Sequence of chain 1.A:
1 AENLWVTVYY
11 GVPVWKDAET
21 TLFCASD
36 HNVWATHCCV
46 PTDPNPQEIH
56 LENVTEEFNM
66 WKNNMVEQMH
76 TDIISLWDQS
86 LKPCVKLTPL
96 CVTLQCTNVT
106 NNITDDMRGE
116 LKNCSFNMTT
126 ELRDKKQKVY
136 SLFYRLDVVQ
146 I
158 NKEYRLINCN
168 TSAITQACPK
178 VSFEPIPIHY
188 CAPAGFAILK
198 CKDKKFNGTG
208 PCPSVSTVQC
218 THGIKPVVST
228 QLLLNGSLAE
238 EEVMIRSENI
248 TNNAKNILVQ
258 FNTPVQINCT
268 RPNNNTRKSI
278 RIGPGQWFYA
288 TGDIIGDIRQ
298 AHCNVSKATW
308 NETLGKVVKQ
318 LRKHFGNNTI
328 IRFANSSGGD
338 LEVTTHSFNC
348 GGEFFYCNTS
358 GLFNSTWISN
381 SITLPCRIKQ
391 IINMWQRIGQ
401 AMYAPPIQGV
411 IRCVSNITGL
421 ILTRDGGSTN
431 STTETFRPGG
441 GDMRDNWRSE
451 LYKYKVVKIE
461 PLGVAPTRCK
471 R

Sequence of chain 1.C:
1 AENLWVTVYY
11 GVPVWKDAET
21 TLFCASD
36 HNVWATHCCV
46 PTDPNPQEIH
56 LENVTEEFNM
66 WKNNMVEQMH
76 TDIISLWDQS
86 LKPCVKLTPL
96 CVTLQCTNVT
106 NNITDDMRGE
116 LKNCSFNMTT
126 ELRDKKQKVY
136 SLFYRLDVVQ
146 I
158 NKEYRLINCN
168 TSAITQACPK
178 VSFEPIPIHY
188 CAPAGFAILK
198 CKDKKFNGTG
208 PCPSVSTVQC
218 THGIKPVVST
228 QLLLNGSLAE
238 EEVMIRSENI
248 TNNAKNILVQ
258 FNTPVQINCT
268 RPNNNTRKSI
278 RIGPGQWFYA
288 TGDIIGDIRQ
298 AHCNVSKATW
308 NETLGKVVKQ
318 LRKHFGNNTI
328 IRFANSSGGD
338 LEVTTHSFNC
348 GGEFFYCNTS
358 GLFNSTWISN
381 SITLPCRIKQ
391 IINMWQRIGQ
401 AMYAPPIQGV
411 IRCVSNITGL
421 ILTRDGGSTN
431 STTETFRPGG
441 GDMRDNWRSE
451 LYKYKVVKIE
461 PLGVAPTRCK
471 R

Binding-site contacts:
Ligand atom C1 contacts residue ARG162 of chain 1.A at 3.8 Å.
Ligand atom C8 contacts residue THR168 of chain 1.A at 3.2 Å.
Ligand atom C5 contacts residue ARG162 of chain 1.A at 4.4 Å.
Ligand atom C2 contacts residue ASN167 of chain 1.A at 2.5 Å.
Ligand atom N2 contacts residue THR168 of chain 1.A at 3.6 Å.
Ligand atom C7 contacts residue THR168 of chain 1.A at 3.8 Å.
Ligand atom C7 contacts residue ASN167 of chain 1.A at 3.3 Å.
Ligand atom O5 contacts residue ASN167 of chain 1.A at 2.4 Å (h-bond).
Ligand atom C5 contacts residue ASN167 of chain 1.A at 3.7 Å.
Ligand atom N2 contacts residue ASN167 of chain 1.A at 2.9 Å (h-bond).
Ligand atom O7 contacts residue ASN167 of chain 1.A at 3.2 Å (h-bond).
Ligand atom C8 contacts residue ARG278 of chain 1.C at 4.4 Å.
Ligand atom C3 contacts residue ASN167 of chain 1.A at 3.8 Å.
Ligand atom C8 contacts residue ASN167 of chain 1.A at 3.5 Å.
Ligand atom C7 contacts residue ARG278 of chain 1.C at 4.0 Å.
Ligand atom C1 contacts residue ASN167 of chain 1.A at 1.5 Å.
Ligand atom O5 contacts residue ARG162 of chain 1.A at 3.2 Å (salt-bridge).
Ligand atom C6 contacts residue VAL144 of chain 1.A at 4.4 Å (hydrophobic).
Ligand atom O7 contacts residue ARG278 of chain 1.C at 3.0 Å (salt-bridge).
Ligand atom C4 contacts residue ASN167 of chain 1.A at 4.2 Å.

A small-molecule ligand and the protein it binds are described below.
Small molecule (SMILES): CC(=O)N[C@@H]1[C@@H](O)[C@H](O)[C@@H](CO)O[C@H]1O